Binding-site contacts:
Ligand atom N26 contacts residue VAL157 of chain 1.C at 3.5 Å.
Ligand atom C05 contacts residue MET125 of chain 1.B at 3.0 Å (hydrophobic).
Ligand atom C13 contacts residue TYR204 of chain 1.C at 3.5 Å (hydrophobic).
Ligand atom N14 contacts residue TRP156 of chain 1.C at 3.0 Å (h-bond).
Ligand atom C20 contacts residue TRP156 of chain 1.C at 3.6 Å (hydrophobic).
Ligand atom C24 contacts residue TYR197 of chain 1.C at 3.7 Å (hydrophobic).
Ligand atom C15 contacts residue TRP156 of chain 1.C at 3.4 Å (hydrophobic).
Ligand atom N26 contacts residue TRP156 of chain 1.C at 3.7 Å.
Ligand atom N25 contacts residue TRP156 of chain 1.C at 3.2 Å (h-bond).
Ligand atom O10 contacts residue ARG88 of chain 1.B at 3.6 Å.
Ligand atom C23 contacts residue TYR102 of chain 1.C at 3.5 Å (hydrophobic).
Ligand atom N02 contacts residue MET125 of chain 1.B at 3.6 Å.
Ligand atom C09 contacts residue CYS200 of chain 1.C at 3.5 Å (hydrophobic).
Ligand atom C21 contacts residue TRP156 of chain 1.C at 3.2 Å (hydrophobic).
Ligand atom C23 contacts residue SER155 of chain 1.C at 3.6 Å.
Ligand atom C11 contacts residue VAL157 of chain 1.C at 3.7 Å (hydrophobic).
Ligand atom N14 contacts residue ILE127 of chain 1.B at 3.7 Å.
Ligand atom N25 contacts residue ILE127 of chain 1.B at 3.7 Å.
Ligand atom C04 contacts residue MET125 of chain 1.B at 3.2 Å (hydrophobic).
Ligand atom C17 contacts residue TYR197 of chain 1.C at 3.7 Å (hydrophobic).
Ligand atom C23 contacts residue TRP156 of chain 1.C at 3.3 Å (hydrophobic).
Ligand atom O29 contacts residue PRO201 of chain 1.C at 3.4 Å.
Ligand atom C03 contacts residue MET125 of chain 1.B at 3.4 Å (hydrophobic).
Ligand atom C16 contacts residue CYS199 of chain 1.C at 3.5 Å (hydrophobic).
Ligand atom C01 contacts residue CYS199 of chain 1.C at 3.3 Å (hydrophobic).
Ligand atom C06 contacts residue ILE127 of chain 1.B at 3.4 Å (hydrophobic).
Ligand atom C06 contacts residue MET125 of chain 1.B at 3.2 Å (hydrophobic).
Ligand atom O10 contacts residue TYR204 of chain 1.C at 3.2 Å (h-bond).
Ligand atom C13 contacts residue TRP156 of chain 1.C at 3.4 Å (hydrophobic).
Ligand atom N02 contacts residue CYS199 of chain 1.C at 3.6 Å (h-bond).
Ligand atom C16 contacts residue TRP156 of chain 1.C at 3.7 Å (hydrophobic).
Ligand atom C28 contacts residue CYS200 of chain 1.C at 3.5 Å (hydrophobic).
Ligand atom C18 contacts residue TYR197 of chain 1.C at 3.5 Å (hydrophobic).
Ligand atom O29 contacts residue CYS200 of chain 1.C at 3.5 Å.
Ligand atom O29 contacts residue GLU202 of chain 1.C at 3.4 Å (salt-bridge).
Ligand atom O10 contacts residue VAL117 of chain 1.B at 3.6 Å.
Ligand atom C27 contacts residue CYS200 of chain 1.C at 3.5 Å (hydrophobic).
Ligand atom C11 contacts residue VAL117 of chain 1.B at 3.3 Å (hydrophobic).
Ligand atom C04 contacts residue GLN66 of chain 1.B at 3.7 Å.
Ligand atom C05 contacts residue GLN66 of chain 1.B at 3.3 Å.

Sequence of chain 1.B:
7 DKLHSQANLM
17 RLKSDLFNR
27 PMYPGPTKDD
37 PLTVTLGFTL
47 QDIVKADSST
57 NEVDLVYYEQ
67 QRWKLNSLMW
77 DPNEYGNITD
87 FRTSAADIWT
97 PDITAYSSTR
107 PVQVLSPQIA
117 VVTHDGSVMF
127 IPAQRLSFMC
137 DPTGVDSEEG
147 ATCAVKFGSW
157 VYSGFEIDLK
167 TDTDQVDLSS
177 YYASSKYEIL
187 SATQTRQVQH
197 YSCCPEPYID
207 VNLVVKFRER

The protein below binds the small molecule below.
Small molecule (SMILES): Cn1c(=O)cc(OCc2cn(C3C[C@H]4CC[C@@H](C3)[N+]4(C)C)nn2)c2ccccc21

Sequence of chain 1.C:
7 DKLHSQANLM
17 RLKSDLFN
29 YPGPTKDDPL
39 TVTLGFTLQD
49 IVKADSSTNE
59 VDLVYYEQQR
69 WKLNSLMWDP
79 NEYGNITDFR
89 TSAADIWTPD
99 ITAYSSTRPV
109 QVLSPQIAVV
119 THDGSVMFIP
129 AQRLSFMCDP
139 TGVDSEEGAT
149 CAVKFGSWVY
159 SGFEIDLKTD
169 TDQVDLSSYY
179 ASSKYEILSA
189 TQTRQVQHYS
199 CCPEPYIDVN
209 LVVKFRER